Binding-site contacts:
Ligand atom C25 contacts residue LEU83 of chain 1.A at 3.6 Å (hydrophobic).
Ligand atom C18 contacts residue VAL24 of chain 1.A at 3.7 Å (hydrophobic).
Ligand atom N32 contacts residue LEU145 of chain 1.A at 3.4 Å.
Ligand atom C33 contacts residue ALA35 of chain 1.A at 3.4 Å (hydrophobic).
Ligand atom C29 contacts residue LEU65 of chain 1.A at 3.8 Å (hydrophobic).
Ligand atom O24 contacts residue ALA35 of chain 1.A at 3.2 Å.
Ligand atom C33 contacts residue HIS86 of chain 1.A at 3.4 Å.
Ligand atom O24 contacts residue THR85 of chain 1.A at 3.4 Å (h-bond).
Ligand atom C7 contacts residue HIS88 of chain 1.A at 3.6 Å.
Ligand atom C33 contacts residue HIS88 of chain 1.A at 3.7 Å.
Ligand atom CL3 contacts residue ALA155 of chain 1.A at 3.5 Å.
Ligand atom O26 contacts residue THR85 of chain 1.A at 3.3 Å.
Ligand atom O12 contacts residue VAL24 of chain 1.A at 3.4 Å.
Ligand atom O8 contacts residue VAL16 of chain 1.A at 3.6 Å.
Ligand atom C27 contacts residue LEU65 of chain 1.A at 3.6 Å (hydrophobic).
Ligand atom C9 contacts residue VAL16 of chain 1.A at 3.8 Å (hydrophobic).
Ligand atom O8 contacts residue GLY91 of chain 1.A at 3.6 Å.
Ligand atom N21 contacts residue VAL24 of chain 1.A at 3.6 Å.
Ligand atom C25 contacts residue LYS37 of chain 1.A at 3.4 Å.
Ligand atom O16 contacts residue LYS142 of chain 1.A at 3.8 Å.
Ligand atom C6 contacts residue VAL16 of chain 1.A at 3.6 Å (hydrophobic).
Ligand atom C28 contacts residue LEU65 of chain 1.A at 3.6 Å (hydrophobic).
Ligand atom C10 contacts residue VAL16 of chain 1.A at 3.6 Å (hydrophobic).
Ligand atom C19 contacts residue LEU145 of chain 1.A at 3.7 Å (hydrophobic).
Ligand atom C7 contacts residue GLY91 of chain 1.A at 3.5 Å.
Ligand atom C7 contacts residue GLU89 of chain 1.A at 3.8 Å.
Ligand atom C15 contacts residue LYS142 of chain 1.A at 3.4 Å.
Ligand atom N5 contacts residue GLU89 of chain 1.A at 3.6 Å.
Ligand atom C7 contacts residue TYR87 of chain 1.A at 3.5 Å (hydrophobic).
Ligand atom N34 contacts residue HIS88 of chain 1.A at 3.1 Å (h-bond).
Ligand atom C25 contacts residue ALA35 of chain 1.A at 3.3 Å (hydrophobic).
Ligand atom C36 contacts residue HIS88 of chain 1.A at 3.2 Å.
Ligand atom O26 contacts residue LYS37 of chain 1.A at 3.6 Å.
Ligand atom N32 contacts residue ALA35 of chain 1.A at 3.5 Å.
Ligand atom C33 contacts residue LEU145 of chain 1.A at 3.6 Å (hydrophobic).
Ligand atom C25 contacts residue THR85 of chain 1.A at 3.3 Å.
Ligand atom C15 contacts residue SER92 of chain 1.A at 3.7 Å.
Ligand atom C17 contacts residue TYR21 of chain 1.A at 3.2 Å (hydrophobic).
Ligand atom C11 contacts residue VAL24 of chain 1.A at 3.7 Å (hydrophobic).
Ligand atom C6 contacts residue TYR87 of chain 1.A at 3.2 Å (hydrophobic).

A protein and the small-molecule ligand that binds it are described below.
Small molecule (SMILES): CN1CCN(CCOc2cc(OC3CCOCC3)c3c(Nc4c(Cl)ccc5c4OCO5)ncnc3c2)CC1

Sequence of chain 1.A:
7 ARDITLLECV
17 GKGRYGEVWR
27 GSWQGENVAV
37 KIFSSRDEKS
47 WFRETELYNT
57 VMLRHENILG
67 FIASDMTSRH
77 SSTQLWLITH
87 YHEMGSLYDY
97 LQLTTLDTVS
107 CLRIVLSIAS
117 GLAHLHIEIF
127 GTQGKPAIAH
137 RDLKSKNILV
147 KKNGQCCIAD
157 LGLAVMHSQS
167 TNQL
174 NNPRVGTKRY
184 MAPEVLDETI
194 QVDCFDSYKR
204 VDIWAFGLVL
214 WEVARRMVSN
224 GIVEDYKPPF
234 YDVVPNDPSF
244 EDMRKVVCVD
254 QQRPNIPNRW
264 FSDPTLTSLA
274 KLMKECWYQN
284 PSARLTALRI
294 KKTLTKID